This small molecule binds to this protein.
Small molecule (SMILES): Nc1ncnc2c1ncn2[C@H]1C[C@H](O)[C@@H](COP(=O)(O)O)O1

Sequence of chain 2.P:
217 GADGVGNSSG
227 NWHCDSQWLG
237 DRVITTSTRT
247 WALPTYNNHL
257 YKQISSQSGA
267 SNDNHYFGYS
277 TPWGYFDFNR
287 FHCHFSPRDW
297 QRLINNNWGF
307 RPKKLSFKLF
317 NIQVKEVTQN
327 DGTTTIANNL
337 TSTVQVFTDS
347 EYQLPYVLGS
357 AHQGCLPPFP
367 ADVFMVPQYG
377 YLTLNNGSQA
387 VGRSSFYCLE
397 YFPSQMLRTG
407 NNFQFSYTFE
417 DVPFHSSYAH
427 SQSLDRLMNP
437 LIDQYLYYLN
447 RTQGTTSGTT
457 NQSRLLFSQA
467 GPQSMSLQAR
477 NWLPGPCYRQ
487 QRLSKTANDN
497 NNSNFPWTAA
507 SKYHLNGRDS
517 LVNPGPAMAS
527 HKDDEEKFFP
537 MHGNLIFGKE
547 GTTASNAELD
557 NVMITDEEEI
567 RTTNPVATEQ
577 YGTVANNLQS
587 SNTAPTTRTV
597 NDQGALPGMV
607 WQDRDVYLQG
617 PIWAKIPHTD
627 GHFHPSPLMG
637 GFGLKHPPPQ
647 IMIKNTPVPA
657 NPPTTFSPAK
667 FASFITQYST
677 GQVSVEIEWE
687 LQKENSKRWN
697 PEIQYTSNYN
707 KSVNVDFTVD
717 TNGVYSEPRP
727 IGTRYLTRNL

Binding-site contacts:
Ligand atom N6 contacts residue VAL418 of chain 2.P at 3.8 Å.
Ligand atom O5' contacts residue PRO631 of chain 2.P at 4.0 Å.
Ligand atom C4 contacts residue PRO419 of chain 2.P at 4.0 Å (hydrophobic).
Ligand atom N7 contacts residue SER632 of chain 2.P at 3.8 Å.
Ligand atom C8 contacts residue ASP609 of chain 2.P at 4.4 Å.
Ligand atom N1 contacts residue PRO631 of chain 2.P at 3.8 Å.
Ligand atom O2P contacts residue PHE629 of chain 2.P at 3.4 Å (h-bond).
Ligand atom O4' contacts residue PRO631 of chain 2.P at 4.1 Å.
Ligand atom C5 contacts residue PRO419 of chain 2.P at 4.2 Å (hydrophobic).
Ligand atom N6 contacts residue PRO633 of chain 2.P at 4.2 Å.
Ligand atom C6 contacts residue PRO631 of chain 2.P at 3.6 Å (hydrophobic).
Ligand atom N3 contacts residue PRO419 of chain 2.P at 4.2 Å.
Ligand atom C6 contacts residue VAL418 of chain 2.P at 4.0 Å (hydrophobic).
Ligand atom N6 contacts residue SER632 of chain 2.P at 4.0 Å.
Ligand atom N6 contacts residue GLY637 of chain 2.P at 4.0 Å.
Ligand atom N6 contacts residue PRO631 of chain 2.P at 3.8 Å.
Ligand atom N1 contacts residue VAL418 of chain 2.P at 3.8 Å.
Ligand atom N6 contacts residue PHE638 of chain 2.P at 3.8 Å.
Ligand atom C6 contacts residue PRO419 of chain 2.P at 4.3 Å (hydrophobic).
Ligand atom C1' contacts residue HIS630 of chain 2.P at 3.8 Å.
Ligand atom C5 contacts residue SER632 of chain 2.P at 4.4 Å.
Ligand atom O2P contacts residue HIS628 of chain 2.P at 3.8 Å.
Ligand atom C6 contacts residue GLY639 of chain 2.P at 3.8 Å.
Ligand atom O4' contacts residue HIS630 of chain 2.P at 4.2 Å.
Ligand atom O2P contacts residue PRO631 of chain 2.P at 3.8 Å.
Ligand atom C2 contacts residue PRO419 of chain 2.P at 4.2 Å (hydrophobic).
Ligand atom N7 contacts residue ASP609 of chain 2.P at 4.1 Å.
Ligand atom C2 contacts residue PRO631 of chain 2.P at 4.3 Å (hydrophobic).
Ligand atom N7 contacts residue HIS630 of chain 2.P at 3.6 Å.
Ligand atom N6 contacts residue GLY639 of chain 2.P at 2.9 Å (h-bond).
Ligand atom C2 contacts residue GLY639 of chain 2.P at 3.9 Å.
Ligand atom O5' contacts residue PHE629 of chain 2.P at 4.0 Å.
Ligand atom C8 contacts residue HIS630 of chain 2.P at 3.1 Å.
Ligand atom C2' contacts residue PRO419 of chain 2.P at 4.0 Å (hydrophobic).
Ligand atom P contacts residue PHE629 of chain 2.P at 4.4 Å.
Ligand atom C5 contacts residue PRO631 of chain 2.P at 4.1 Å (hydrophobic).
Ligand atom N1 contacts residue PRO419 of chain 2.P at 4.2 Å.
Ligand atom N9 contacts residue HIS630 of chain 2.P at 3.8 Å.
Ligand atom N1 contacts residue GLY639 of chain 2.P at 3.1 Å (h-bond).
Ligand atom N9 contacts residue PRO419 of chain 2.P at 4.2 Å.